This small molecule binds to this protein.
Small molecule (SMILES): COc1cc(C(=O)NC2CCN(C)CC2)ccc1Nc1ncc2c(n1)N(C1CCCC1)CC(F)(F)C(=O)N2C

Binding-site contacts:
Ligand atom F19 contacts residue LEU51 of chain 1.A at 3.9 Å.
Ligand atom C4 contacts residue LEU51 of chain 1.A at 4.1 Å (hydrophobic).
Ligand atom C8 contacts residue TRP40 of chain 1.A at 3.7 Å (hydrophobic).
Ligand atom F20 contacts residue TYR98 of chain 1.A at 3.1 Å.
Ligand atom C7 contacts residue LEU51 of chain 1.A at 3.8 Å (hydrophobic).
Ligand atom N9 contacts residue LEU51 of chain 1.A at 3.8 Å.
Ligand atom C24 contacts residue ILE105 of chain 1.A at 4.0 Å (hydrophobic).
Ligand atom N11 contacts residue LEU51 of chain 1.A at 4.1 Å.
Ligand atom F20 contacts residue ASN99 of chain 1.A at 3.6 Å.
Ligand atom C12 contacts residue VAL46 of chain 1.A at 3.9 Å (hydrophobic).
Ligand atom C3 contacts residue TRP40 of chain 1.A at 3.6 Å (hydrophobic).
Ligand atom O2 contacts residue TRP40 of chain 1.A at 3.6 Å.
Ligand atom C4 contacts residue TRP40 of chain 1.A at 4.1 Å (hydrophobic).
Ligand atom N29 contacts residue LEU51 of chain 1.A at 3.6 Å.
Ligand atom C15 contacts residue PHE42 of chain 1.A at 3.4 Å (hydrophobic).
Ligand atom C1 contacts residue TRP40 of chain 1.A at 4.0 Å (hydrophobic).
Ligand atom C10 contacts residue PRO41 of chain 1.A at 4.0 Å (hydrophobic).
Ligand atom C10 contacts residue LEU51 of chain 1.A at 3.6 Å (hydrophobic).
Ligand atom C16 contacts residue ASN99 of chain 1.A at 3.8 Å.
Ligand atom F20 contacts residue TYR56 of chain 1.A at 3.5 Å.
Ligand atom C18 contacts residue LEU53 of chain 1.A at 4.1 Å (hydrophobic).
Ligand atom O17 contacts residue ASN99 of chain 1.A at 3.0 Å (h-bond).
Ligand atom C28 contacts residue LEU51 of chain 1.A at 4.1 Å (hydrophobic).
Ligand atom F19 contacts residue VAL46 of chain 1.A at 3.5 Å.
Ligand atom C15 contacts residue ILE105 of chain 1.A at 3.8 Å (hydrophobic).
Ligand atom C28 contacts residue ILE105 of chain 1.A at 3.9 Å (hydrophobic).
Ligand atom F20 contacts residue LEU53 of chain 1.A at 4.0 Å.
Ligand atom F19 contacts residue LEU53 of chain 1.A at 3.3 Å.
Ligand atom C12 contacts residue PRO41 of chain 1.A at 3.1 Å (hydrophobic).
Ligand atom O17 contacts residue TYR56 of chain 1.A at 4.0 Å.
Ligand atom C3 contacts residue LEU51 of chain 1.A at 3.6 Å (hydrophobic).
Ligand atom C13 contacts residue ILE105 of chain 1.A at 3.9 Å (hydrophobic).
Ligand atom O31 contacts residue PEG1 of chain 1.E at 3.4 Å.
Ligand atom N14 contacts residue VAL46 of chain 1.A at 3.9 Å.
Ligand atom N9 contacts residue TRP40 of chain 1.A at 3.9 Å.
Ligand atom N14 contacts residue ILE105 of chain 1.A at 3.9 Å.
Ligand atom N22 contacts residue ILE105 of chain 1.A at 3.9 Å.
Ligand atom C21 contacts residue ASN99 of chain 1.A at 3.8 Å.
Ligand atom N11 contacts residue PRO41 of chain 1.A at 3.2 Å (h-bond).
Ligand atom C8 contacts residue LEU51 of chain 1.A at 3.5 Å (hydrophobic).

Sequence of chain 1.A:
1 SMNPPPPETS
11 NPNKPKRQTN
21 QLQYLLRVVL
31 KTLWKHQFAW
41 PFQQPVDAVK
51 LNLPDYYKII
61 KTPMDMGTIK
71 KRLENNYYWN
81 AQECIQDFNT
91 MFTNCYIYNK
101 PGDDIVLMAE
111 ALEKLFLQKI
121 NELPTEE